This small molecule binds to this protein.
Small molecule (SMILES): Nc1ncnc2c([C@@H]3O[C@H](CO)[C@@H](O)[C@H]3O)n[nH]c12

Sequence of chain 1.A:
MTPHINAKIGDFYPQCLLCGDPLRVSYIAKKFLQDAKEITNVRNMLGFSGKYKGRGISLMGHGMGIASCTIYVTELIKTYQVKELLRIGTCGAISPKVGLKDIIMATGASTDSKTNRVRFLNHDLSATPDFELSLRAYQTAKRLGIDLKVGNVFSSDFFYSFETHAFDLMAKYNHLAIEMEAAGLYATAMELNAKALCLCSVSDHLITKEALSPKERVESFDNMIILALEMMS

Binding-site contacts:
Ligand atom C2 contacts residue MET180 of chain 1.A at 3.6 Å (hydrophobic).
Ligand atom O5' contacts residue HIS4 of chain 1.D at 2.7 Å (h-bond).
Ligand atom N7 contacts residue THR90 of chain 1.A at 3.8 Å.
Ligand atom N7 contacts residue GLY92 of chain 1.A at 3.8 Å.
Ligand atom C1' contacts residue THR90 of chain 1.A at 3.5 Å.
Ligand atom O2' contacts residue ARG87 of chain 1.A at 3.3 Å (salt-bridge).
Ligand atom O5' contacts residue ARG43 of chain 1.D at 3.8 Å.
Ligand atom N6 contacts residue GLY92 of chain 1.A at 3.7 Å.
Ligand atom O5' contacts residue PHE159 of chain 1.A at 3.5 Å.
Ligand atom O4' contacts residue PO41 of chain 1.H at 2.8 Å (h-bond).
Ligand atom C6 contacts residue GLY92 of chain 1.A at 3.8 Å.
Ligand atom N3 contacts residue GLU179 of chain 1.A at 3.6 Å.
Ligand atom C2' contacts residue PO41 of chain 1.H at 3.2 Å.
Ligand atom C5 contacts residue PHE159 of chain 1.A at 3.7 Å (hydrophobic).
Ligand atom N1 contacts residue PHE159 of chain 1.A at 3.7 Å.
Ligand atom C4' contacts residue PO41 of chain 1.H at 2.8 Å.
Ligand atom O3' contacts residue GLU181 of chain 1.A at 2.9 Å (salt-bridge).
Ligand atom N3 contacts residue PHE159 of chain 1.A at 3.8 Å.
Ligand atom N7 contacts residue CYS91 of chain 1.A at 3.6 Å.
Ligand atom O2' contacts residue GLU181 of chain 1.A at 2.4 Å (salt-bridge).
Ligand atom O2' contacts residue PO41 of chain 1.H at 3.3 Å (h-bond).
Ligand atom C9 contacts residue THR90 of chain 1.A at 3.5 Å.
Ligand atom C5' contacts residue PHE159 of chain 1.A at 3.7 Å (hydrophobic).
Ligand atom C5' contacts residue HIS4 of chain 1.D at 3.5 Å.
Ligand atom O2' contacts residue MET180 of chain 1.A at 3.2 Å (h-bond).
Ligand atom C1' contacts residue PO41 of chain 1.H at 3.4 Å.
Ligand atom N8 contacts residue THR90 of chain 1.A at 2.7 Å (h-bond).
Ligand atom N6 contacts residue LEU206 of chain 1.A at 3.6 Å.
Ligand atom O3' contacts residue PO41 of chain 1.H at 1.3 Å (h-bond).
Ligand atom C2' contacts residue GLU181 of chain 1.A at 3.6 Å.
Ligand atom O4' contacts residue ARG43 of chain 1.D at 3.5 Å (salt-bridge).
Ligand atom O2' contacts residue GLU179 of chain 1.A at 3.5 Å.
Ligand atom C3' contacts residue GLU181 of chain 1.A at 3.4 Å.
Ligand atom O4' contacts residue THR90 of chain 1.A at 3.4 Å (h-bond).
Ligand atom N8 contacts residue CYS91 of chain 1.A at 3.5 Å (h-bond).
Ligand atom C3' contacts residue PO41 of chain 1.H at 2.4 Å.
Ligand atom C4' contacts residue ARG43 of chain 1.D at 3.5 Å.
Ligand atom C2 contacts residue PHE159 of chain 1.A at 3.5 Å (hydrophobic).
Ligand atom N3 contacts residue MET180 of chain 1.A at 3.4 Å.
Ligand atom C6 contacts residue PHE159 of chain 1.A at 3.6 Å (hydrophobic).

Sequence of chain 1.D:
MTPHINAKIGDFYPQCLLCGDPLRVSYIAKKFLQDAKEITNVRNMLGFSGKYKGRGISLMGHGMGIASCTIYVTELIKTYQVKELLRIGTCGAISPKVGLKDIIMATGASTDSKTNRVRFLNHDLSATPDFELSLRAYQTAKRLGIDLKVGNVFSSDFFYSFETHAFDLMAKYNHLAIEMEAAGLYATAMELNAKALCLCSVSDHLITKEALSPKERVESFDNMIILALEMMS